This small molecule binds to this protein.
Small molecule (SMILES): Nc1ncnc2c1ccn2[C@@H]1O[C@H](CO)[C@@H](O)[C@H]1O

Sequence of chain 4.A:
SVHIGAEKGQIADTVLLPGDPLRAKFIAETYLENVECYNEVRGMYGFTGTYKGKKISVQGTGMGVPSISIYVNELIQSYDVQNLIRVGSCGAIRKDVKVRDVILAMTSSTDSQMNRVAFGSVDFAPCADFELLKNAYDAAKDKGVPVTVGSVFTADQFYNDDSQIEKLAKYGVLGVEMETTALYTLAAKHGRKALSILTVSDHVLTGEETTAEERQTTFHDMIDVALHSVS

Binding-site contacts:
Ligand atom N3 contacts residue VAL197 of chain 3.A at 3.6 Å.
Ligand atom O5' contacts residue HIS24 of chain 4.A at 3.1 Å (h-bond).
Ligand atom N6 contacts residue GLY112 of chain 3.A at 3.6 Å.
Ligand atom C6 contacts residue GLY112 of chain 3.A at 3.8 Å.
Ligand atom C6 contacts residue VAL197 of chain 3.A at 3.9 Å (hydrophobic).
Ligand atom C7 contacts residue SER222 of chain 3.A at 3.1 Å.
Ligand atom C2' contacts residue GLU198 of chain 3.A at 3.7 Å.
Ligand atom C6 contacts residue PHE179 of chain 3.A at 3.8 Å (hydrophobic).
Ligand atom N3 contacts residue MET199 of chain 3.A at 3.9 Å.
Ligand atom N1 contacts residue PHE179 of chain 3.A at 3.7 Å.
Ligand atom C7 contacts residue GLY112 of chain 3.A at 3.4 Å.
Ligand atom C2' contacts residue GLU200 of chain 3.A at 3.8 Å.
Ligand atom O2' contacts residue GLU198 of chain 3.A at 3.2 Å.
Ligand atom O5' contacts residue ARG63 of chain 4.A at 4.0 Å.
Ligand atom N1 contacts residue VAL197 of chain 3.A at 3.8 Å.
Ligand atom C5' contacts residue HIS24 of chain 4.A at 3.6 Å.
Ligand atom C2 contacts residue VAL197 of chain 3.A at 3.7 Å (hydrophobic).
Ligand atom O2' contacts residue GLU200 of chain 3.A at 2.8 Å (salt-bridge).
Ligand atom O3' contacts residue GLU200 of chain 3.A at 2.5 Å (salt-bridge).
Ligand atom O5' contacts residue PHE179 of chain 3.A at 3.5 Å.
Ligand atom C8 contacts residue CYS111 of chain 3.A at 3.8 Å (hydrophobic).
Ligand atom C5 contacts residue VAL197 of chain 3.A at 3.9 Å (hydrophobic).
Ligand atom C8 contacts residue SER222 of chain 3.A at 3.5 Å.
Ligand atom C2' contacts residue MET199 of chain 3.A at 3.7 Å (hydrophobic).
Ligand atom C3' contacts residue MET199 of chain 3.A at 3.9 Å (hydrophobic).
Ligand atom C5' contacts residue MET84 of chain 3.A at 4.0 Å (hydrophobic).
Ligand atom O2' contacts residue ARG107 of chain 3.A at 2.8 Å (salt-bridge).
Ligand atom O2' contacts residue SER110 of chain 3.A at 3.6 Å.
Ligand atom C4 contacts residue VAL197 of chain 3.A at 3.7 Å (hydrophobic).
Ligand atom C1' contacts residue SER110 of chain 3.A at 3.6 Å.
Ligand atom N6 contacts residue VAL225 of chain 3.A at 3.8 Å.
Ligand atom C2 contacts residue PHE179 of chain 3.A at 3.7 Å (hydrophobic).
Ligand atom N3 contacts residue PHE179 of chain 3.A at 3.9 Å.
Ligand atom N3 contacts residue GLU198 of chain 3.A at 3.8 Å.
Ligand atom C3' contacts residue GLU200 of chain 3.A at 3.8 Å.
Ligand atom C5 contacts residue GLY112 of chain 3.A at 3.6 Å.
Ligand atom O2' contacts residue MET199 of chain 3.A at 3.5 Å (h-bond).
Ligand atom C8 contacts residue SER110 of chain 3.A at 3.3 Å.
Ligand atom N6 contacts residue ASP223 of chain 3.A at 3.6 Å (salt-bridge).
Ligand atom C7 contacts residue CYS111 of chain 3.A at 3.7 Å (hydrophobic).

Sequence of chain 3.A:
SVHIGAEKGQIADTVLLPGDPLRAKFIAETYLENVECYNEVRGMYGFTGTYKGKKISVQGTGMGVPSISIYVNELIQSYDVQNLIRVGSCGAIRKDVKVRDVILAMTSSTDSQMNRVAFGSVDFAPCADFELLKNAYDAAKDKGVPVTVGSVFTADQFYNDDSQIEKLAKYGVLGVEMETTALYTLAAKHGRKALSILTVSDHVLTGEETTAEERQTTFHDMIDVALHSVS